A small-molecule ligand and the protein it binds are described below.
Small molecule (SMILES): CC(=O)N[C@@H]1[C@@H](O)[C@H](O)[C@@H](CO)O[C@H]1O

Sequence of chain 1.E:
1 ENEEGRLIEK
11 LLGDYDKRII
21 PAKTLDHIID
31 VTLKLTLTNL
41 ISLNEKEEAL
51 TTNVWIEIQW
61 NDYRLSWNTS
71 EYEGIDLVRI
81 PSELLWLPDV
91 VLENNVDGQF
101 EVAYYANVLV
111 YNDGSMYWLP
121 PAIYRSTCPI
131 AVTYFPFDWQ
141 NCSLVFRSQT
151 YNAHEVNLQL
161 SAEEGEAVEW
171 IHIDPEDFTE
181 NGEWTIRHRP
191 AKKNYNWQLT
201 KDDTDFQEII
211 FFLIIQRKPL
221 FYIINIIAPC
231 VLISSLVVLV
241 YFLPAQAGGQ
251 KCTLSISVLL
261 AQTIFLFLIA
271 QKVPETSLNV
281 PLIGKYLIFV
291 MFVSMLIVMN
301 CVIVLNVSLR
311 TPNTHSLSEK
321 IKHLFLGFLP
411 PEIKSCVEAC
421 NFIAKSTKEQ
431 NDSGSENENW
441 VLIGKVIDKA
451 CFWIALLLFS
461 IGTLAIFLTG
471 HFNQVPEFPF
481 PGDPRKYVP

Binding-site contacts:
Ligand atom C7 contacts residue ASN68 of chain 1.E at 2.9 Å.
Ligand atom O7 contacts residue ASN68 of chain 1.E at 2.9 Å (h-bond).
Ligand atom C1 contacts residue ASN68 of chain 1.E at 1.4 Å.
Ligand atom O6 contacts residue GLU71 of chain 1.E at 4.0 Å.
Ligand atom C2 contacts residue ASN68 of chain 1.E at 2.5 Å.
Ligand atom C5 contacts residue SER70 of chain 1.E at 4.2 Å.
Ligand atom C5 contacts residue ASN68 of chain 1.E at 3.6 Å.
Ligand atom O5 contacts residue ASN68 of chain 1.E at 2.3 Å (h-bond).
Ligand atom C3 contacts residue ASN68 of chain 1.E at 3.8 Å.
Ligand atom O6 contacts residue ASN68 of chain 1.E at 4.5 Å.
Ligand atom C1 contacts residue GLU71 of chain 1.E at 4.3 Å.
Ligand atom C4 contacts residue ASN68 of chain 1.E at 4.2 Å.
Ligand atom O6 contacts residue SER70 of chain 1.E at 4.2 Å.
Ligand atom O5 contacts residue GLU71 of chain 1.E at 3.8 Å.
Ligand atom C8 contacts residue ASN68 of chain 1.E at 3.5 Å.
Ligand atom C1 contacts residue SER70 of chain 1.E at 4.1 Å.
Ligand atom N2 contacts residue ASN68 of chain 1.E at 2.9 Å (h-bond).
Ligand atom O5 contacts residue SER70 of chain 1.E at 3.9 Å.